Binding-site contacts:
Ligand atom CB contacts residue ALA2 of chain 44.E at 4.4 Å (hydrophobic).
Ligand atom CG2 contacts residue ALA2 of chain 44.E at 4.0 Å (hydrophobic).
Ligand atom CA contacts residue VAL4 of chain 44.E at 3.3 Å (hydrophobic).
Ligand atom O contacts residue ALA2 of chain 44.E at 4.0 Å.
Ligand atom CG1 contacts residue ALA2 of chain 44.E at 4.5 Å (hydrophobic).
Ligand atom CG2 contacts residue SER5 of chain 44.E at 3.4 Å.
Ligand atom CB contacts residue GLN3 of chain 44.E at 4.0 Å.
Ligand atom CB contacts residue GLN3 of chain 44.E at 3.7 Å.
Ligand atom CB contacts residue VAL4 of chain 44.E at 4.4 Å (hydrophobic).
Ligand atom CA contacts residue ALA2 of chain 44.E at 3.3 Å (hydrophobic).
Ligand atom C contacts residue VAL4 of chain 44.E at 3.5 Å (hydrophobic).
Ligand atom O contacts residue VAL4 of chain 44.E at 4.4 Å.
Ligand atom CG2 contacts residue GLN3 of chain 44.E at 3.5 Å.
Ligand atom CD contacts residue VAL4 of chain 44.E at 3.6 Å (hydrophobic).
Ligand atom O contacts residue GLN3 of chain 44.E at 2.9 Å (h-bond).
Ligand atom C contacts residue ALA2 of chain 44.E at 3.5 Å (hydrophobic).
Ligand atom CG contacts residue VAL4 of chain 44.E at 4.4 Å (hydrophobic).
Ligand atom N contacts residue ALA2 of chain 44.E at 2.8 Å (h-bond).
Ligand atom OE1 contacts residue ASN25 of chain 44.E at 4.2 Å.
Ligand atom CG1 contacts residue GLN3 of chain 44.E at 3.3 Å.
Ligand atom CG2 contacts residue VAL4 of chain 44.E at 3.4 Å (hydrophobic).
Ligand atom CB contacts residue VAL4 of chain 44.E at 4.0 Å (hydrophobic).
Ligand atom CA contacts residue GLN3 of chain 44.E at 4.5 Å.
Ligand atom O contacts residue VAL4 of chain 44.E at 3.2 Å (h-bond).
Ligand atom C contacts residue VAL4 of chain 44.E at 4.0 Å (hydrophobic).
Ligand atom C contacts residue ALA2 of chain 44.E at 4.0 Å (hydrophobic).
Ligand atom OG contacts residue GLN3 of chain 44.E at 3.3 Å (h-bond).
Ligand atom OE2 contacts residue VAL4 of chain 44.E at 3.7 Å.
Ligand atom CB contacts residue ALA2 of chain 44.E at 3.3 Å (hydrophobic).
Ligand atom N contacts residue GLN3 of chain 44.E at 4.5 Å.
Ligand atom CA contacts residue ALA2 of chain 44.E at 3.9 Å (hydrophobic).
Ligand atom OE1 contacts residue VAL4 of chain 44.E at 3.6 Å.
Ligand atom CA contacts residue VAL4 of chain 44.E at 4.1 Å (hydrophobic).
Ligand atom N contacts residue VAL4 of chain 44.E at 4.3 Å.
Ligand atom C contacts residue GLN3 of chain 44.E at 3.9 Å.
Ligand atom N contacts residue VAL4 of chain 44.E at 3.1 Å (h-bond).

This protein binds this small molecule.
Small molecule (SMILES): CC[C@H](C)[C@H](N)C(=O)N[C@@H](CO)C(=O)N[C@@H](CCC(=O)O)C(=O)N[C@H](C=O)C(C)C

Sequence of chain 44.E:
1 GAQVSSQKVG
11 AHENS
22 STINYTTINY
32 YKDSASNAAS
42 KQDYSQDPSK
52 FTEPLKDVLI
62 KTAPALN